A protein and the small-molecule ligand that binds it are described below.
Small molecule (SMILES): Nc1nc2c(c(=O)[nH]1)N[C@@H](/C(S)=C(/S)[C@H](O)CO[P](=O)(O)O[P](=O)(O)OC[C@H]1O[C@@H](n3cnc4c(=O)[nH]c(N)nc43)[C@H](O)[C@@H]1O)C=N2

Binding-site contacts:
Ligand atom N2 contacts residue ILE564 of chain 1.A at 2.9 Å (h-bond).
Ligand atom S12 contacts residue HIS770 of chain 1.A at 3.2 Å.
Ligand atom N1 contacts residue ASP615 of chain 1.A at 2.7 Å (salt-bridge).
Ligand atom N17 contacts residue GLN881 of chain 1.A at 3.3 Å.
Ligand atom N7 contacts residue TRP584 of chain 1.A at 2.9 Å (h-bond).
Ligand atom N17 contacts residue SER762 of chain 1.A at 2.9 Å (h-bond).
Ligand atom O2' contacts residue ASN565 of chain 1.A at 2.9 Å (h-bond).
Ligand atom O1B contacts residue TYR168 of chain 1.A at 2.9 Å (h-bond).
Ligand atom O6 contacts residue LYS587 of chain 1.A at 2.8 Å (salt-bridge).
Ligand atom O5' contacts residue ASN539 of chain 1.A at 3.0 Å (h-bond).
Ligand atom S12 contacts residue MGD1 of chain 1.I at 3.2 Å (h-bond).
Ligand atom S13 contacts residue MGD1 of chain 1.I at 3.2 Å (h-bond).
Ligand atom O14 contacts residue ARG882 of chain 1.A at 3.0 Å (salt-bridge).
Ligand atom C15 contacts residue GLN881 of chain 1.A at 3.4 Å.
Ligand atom O1A contacts residue THR772 of chain 1.A at 2.7 Å (h-bond).
Ligand atom O2B contacts residue ASN539 of chain 1.A at 2.6 Å (h-bond).
Ligand atom C17 contacts residue SER762 of chain 1.A at 3.3 Å.
Ligand atom S12 contacts residue ASN35 of chain 1.A at 3.3 Å (h-bond).
Ligand atom O11 contacts residue GLN543 of chain 1.A at 2.8 Å (h-bond).
Ligand atom O3' contacts residue ASN565 of chain 1.A at 2.9 Å (h-bond).
Ligand atom C17 contacts residue GLN881 of chain 1.A at 3.2 Å.
Ligand atom N16 contacts residue SER762 of chain 1.A at 2.9 Å (h-bond).
Ligand atom O2B contacts residue GLY538 of chain 1.A at 3.2 Å.
Ligand atom O11 contacts residue HIS770 of chain 1.A at 2.8 Å (h-bond).
Ligand atom O4' contacts residue GLY538 of chain 1.A at 3.3 Å (h-bond).
Ligand atom N18 contacts residue GLN849 of chain 1.A at 2.9 Å (h-bond).
Ligand atom C10 contacts residue HIS770 of chain 1.A at 3.3 Å.
Ligand atom O4' contacts residue ARG537 of chain 1.A at 3.1 Å.
Ligand atom O3' contacts residue ASP569 of chain 1.A at 2.8 Å (salt-bridge).
Ligand atom S13 contacts residue ASP170 of chain 1.A at 3.0 Å (salt-bridge).
Ligand atom N16 contacts residue GLN881 of chain 1.A at 3.0 Å.
Ligand atom N15 contacts residue HIS764 of chain 1.A at 3.2 Å (h-bond).
Ligand atom S12 contacts residue TYR168 of chain 1.A at 3.2 Å.
Ligand atom O2A contacts residue HIS770 of chain 1.A at 3.3 Å.
Ligand atom O2' contacts residue ARG567 of chain 1.A at 2.9 Å (salt-bridge).
Ligand atom O14 contacts residue SER762 of chain 1.A at 3.1 Å (h-bond).
Ligand atom N16 contacts residue GLN849 of chain 1.A at 2.9 Å (h-bond).
Ligand atom O2A contacts residue SER771 of chain 1.A at 2.6 Å (h-bond).
Ligand atom O14 contacts residue HIS764 of chain 1.A at 3.0 Å (h-bond).
Ligand atom N2 contacts residue ASP615 of chain 1.A at 2.8 Å (salt-bridge).

Sequence of chain 1.A:
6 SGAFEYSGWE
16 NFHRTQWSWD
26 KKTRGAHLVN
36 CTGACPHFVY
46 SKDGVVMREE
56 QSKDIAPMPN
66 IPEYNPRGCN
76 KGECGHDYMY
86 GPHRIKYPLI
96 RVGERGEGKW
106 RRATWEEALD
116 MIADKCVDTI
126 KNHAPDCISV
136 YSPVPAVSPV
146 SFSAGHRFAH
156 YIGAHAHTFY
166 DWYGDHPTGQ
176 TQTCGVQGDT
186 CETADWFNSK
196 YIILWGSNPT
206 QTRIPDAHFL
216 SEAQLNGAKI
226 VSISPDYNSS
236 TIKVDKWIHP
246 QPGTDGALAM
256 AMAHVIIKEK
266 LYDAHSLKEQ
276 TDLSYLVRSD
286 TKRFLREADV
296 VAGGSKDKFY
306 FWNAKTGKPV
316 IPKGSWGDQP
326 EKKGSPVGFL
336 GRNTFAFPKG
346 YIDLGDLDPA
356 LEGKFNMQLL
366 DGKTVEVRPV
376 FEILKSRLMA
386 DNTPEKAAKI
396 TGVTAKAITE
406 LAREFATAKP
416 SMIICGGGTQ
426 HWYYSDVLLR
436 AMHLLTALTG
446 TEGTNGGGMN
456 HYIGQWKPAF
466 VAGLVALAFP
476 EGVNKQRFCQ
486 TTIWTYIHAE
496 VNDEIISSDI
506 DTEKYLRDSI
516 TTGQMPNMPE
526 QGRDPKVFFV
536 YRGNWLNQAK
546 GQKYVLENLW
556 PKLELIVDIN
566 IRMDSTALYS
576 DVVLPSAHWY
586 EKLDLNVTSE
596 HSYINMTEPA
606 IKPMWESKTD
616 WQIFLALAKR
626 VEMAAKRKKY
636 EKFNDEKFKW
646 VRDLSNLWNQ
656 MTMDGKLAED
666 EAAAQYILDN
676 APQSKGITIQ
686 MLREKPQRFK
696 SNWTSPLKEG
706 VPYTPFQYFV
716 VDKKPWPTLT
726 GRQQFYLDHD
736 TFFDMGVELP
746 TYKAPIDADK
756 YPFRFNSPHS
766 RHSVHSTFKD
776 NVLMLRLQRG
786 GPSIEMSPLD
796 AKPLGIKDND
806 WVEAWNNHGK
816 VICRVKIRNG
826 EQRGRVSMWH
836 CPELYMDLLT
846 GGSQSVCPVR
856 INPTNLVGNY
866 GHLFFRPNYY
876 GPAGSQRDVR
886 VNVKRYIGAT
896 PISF